Binding-site contacts:
Ligand atom CD contacts residue TYR128 of chain 1.A at 3.8 Å (hydrophobic).
Ligand atom CB contacts residue GLN102 of chain 1.A at 4.1 Å.
Ligand atom CD contacts residue MET134 of chain 1.A at 4.0 Å (hydrophobic).
Ligand atom CD contacts residue TYR7 of chain 1.A at 3.4 Å (hydrophobic).
Ligand atom O contacts residue TYR128 of chain 1.A at 2.4 Å (h-bond).
Ligand atom CA contacts residue TRP36 of chain 1.A at 4.0 Å (hydrophobic).
Ligand atom CB contacts residue HIS11 of chain 1.A at 3.8 Å.
Ligand atom N contacts residue TRP4 of chain 1.A at 3.9 Å.
Ligand atom CD contacts residue TRP4 of chain 1.A at 3.8 Å (hydrophobic).
Ligand atom CG contacts residue ARG124 of chain 1.A at 3.9 Å.
Ligand atom CG contacts residue SER3 of chain 1.A at 3.9 Å.
Ligand atom N contacts residue TYR7 of chain 1.A at 3.6 Å (h-bond).
Ligand atom CB contacts residue MET134 of chain 1.A at 3.8 Å (hydrophobic).
Ligand atom CG contacts residue GLY2 of chain 1.A at 3.2 Å.
Ligand atom CB contacts residue TYR7 of chain 1.A at 4.0 Å (hydrophobic).
Ligand atom CB contacts residue TRP4 of chain 1.A at 3.6 Å (hydrophobic).
Ligand atom CB contacts residue TYR128 of chain 1.A at 3.8 Å (hydrophobic).
Ligand atom CG contacts residue GLN102 of chain 1.A at 3.5 Å.
Ligand atom CB contacts residue GLN132 of chain 1.A at 3.9 Å.
Ligand atom C contacts residue TYR128 of chain 1.A at 3.5 Å (hydrophobic).
Ligand atom CA contacts residue TYR7 of chain 1.A at 3.6 Å (hydrophobic).
Ligand atom N contacts residue TYR128 of chain 1.A at 3.9 Å.
Ligand atom CB contacts residue TRP36 of chain 1.A at 3.7 Å (hydrophobic).
Ligand atom C contacts residue TRP4 of chain 1.A at 4.2 Å (hydrophobic).
Ligand atom CD contacts residue HIS11 of chain 1.A at 3.8 Å.
Ligand atom O contacts residue TYR7 of chain 1.A at 2.6 Å (h-bond).
Ligand atom CG contacts residue TRP36 of chain 1.A at 3.6 Å (hydrophobic).
Ligand atom CA contacts residue TRP4 of chain 1.A at 3.8 Å (hydrophobic).
Ligand atom CG contacts residue TYR7 of chain 1.A at 3.4 Å (hydrophobic).
Ligand atom CG contacts residue TRP4 of chain 1.A at 3.8 Å (hydrophobic).
Ligand atom CB contacts residue GLY2 of chain 1.A at 3.0 Å.
Ligand atom CD contacts residue TRP36 of chain 1.A at 3.5 Å (hydrophobic).
Ligand atom CG contacts residue GLN132 of chain 1.A at 4.0 Å.
Ligand atom O contacts residue TRP4 of chain 1.A at 3.0 Å (h-bond).
Ligand atom C contacts residue ARG124 of chain 1.A at 3.9 Å.
Ligand atom CA contacts residue TYR128 of chain 1.A at 4.1 Å (hydrophobic).
Ligand atom O contacts residue HIS11 of chain 1.A at 3.6 Å.
Ligand atom C contacts residue TYR7 of chain 1.A at 3.2 Å (hydrophobic).
Ligand atom CG contacts residue MET134 of chain 1.A at 3.4 Å (hydrophobic).
Ligand atom CG contacts residue HIS11 of chain 1.A at 3.9 Å.

This small molecule binds to this protein.
Small molecule (SMILES): O=C[C@@H]1CCCN1C(=O)[C@@H]1CCCN1C(=O)[C@@H]1CCCN1C(=O)[C@@H]1CCCN1C(=O)[C@@H]1CCCN1C(=O)[C@@H]1CCCN1C(=O)[C@@H]1CCCN1C(=O)[C@@H]1CCCN1C(=O)[C@@H]1CCCN1

Sequence of chain 1.A:
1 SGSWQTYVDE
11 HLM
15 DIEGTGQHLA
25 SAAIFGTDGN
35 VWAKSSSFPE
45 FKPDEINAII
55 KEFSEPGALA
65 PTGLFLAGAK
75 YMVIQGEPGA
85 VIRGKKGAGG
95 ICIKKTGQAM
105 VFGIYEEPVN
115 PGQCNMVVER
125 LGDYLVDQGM